This protein binds this small molecule.
Small molecule (SMILES): CC(=O)N[C@@H]1[C@@H](O)[C@H](O)[C@@H](CO)O[C@H]1O

Binding-site contacts:
Ligand atom C8 contacts residue LYS133 of chain 1.D at 4.0 Å.
Ligand atom O7 contacts residue GLN100 of chain 1.D at 3.4 Å.
Ligand atom C2 contacts residue ASN122 of chain 1.D at 2.5 Å.
Ligand atom C1 contacts residue ASN122 of chain 1.D at 1.4 Å.
Ligand atom C8 contacts residue ASN122 of chain 1.D at 4.1 Å.
Ligand atom C8 contacts residue GLN100 of chain 1.D at 3.7 Å.
Ligand atom O5 contacts residue ASN122 of chain 1.D at 2.4 Å (h-bond).
Ligand atom C7 contacts residue GLN100 of chain 1.D at 3.9 Å.
Ligand atom N2 contacts residue ASN122 of chain 1.D at 2.9 Å (h-bond).
Ligand atom C3 contacts residue ASN122 of chain 1.D at 3.8 Å.
Ligand atom C8 contacts residue PHE121 of chain 1.D at 3.6 Å (hydrophobic).
Ligand atom C8 contacts residue SER120 of chain 1.D at 3.4 Å.
Ligand atom C5 contacts residue ASN122 of chain 1.D at 3.7 Å.
Ligand atom O7 contacts residue ASN122 of chain 1.D at 4.4 Å.
Ligand atom C4 contacts residue ASN122 of chain 1.D at 4.2 Å.
Ligand atom C7 contacts residue ASN122 of chain 1.D at 3.9 Å.

Sequence of chain 1.D:
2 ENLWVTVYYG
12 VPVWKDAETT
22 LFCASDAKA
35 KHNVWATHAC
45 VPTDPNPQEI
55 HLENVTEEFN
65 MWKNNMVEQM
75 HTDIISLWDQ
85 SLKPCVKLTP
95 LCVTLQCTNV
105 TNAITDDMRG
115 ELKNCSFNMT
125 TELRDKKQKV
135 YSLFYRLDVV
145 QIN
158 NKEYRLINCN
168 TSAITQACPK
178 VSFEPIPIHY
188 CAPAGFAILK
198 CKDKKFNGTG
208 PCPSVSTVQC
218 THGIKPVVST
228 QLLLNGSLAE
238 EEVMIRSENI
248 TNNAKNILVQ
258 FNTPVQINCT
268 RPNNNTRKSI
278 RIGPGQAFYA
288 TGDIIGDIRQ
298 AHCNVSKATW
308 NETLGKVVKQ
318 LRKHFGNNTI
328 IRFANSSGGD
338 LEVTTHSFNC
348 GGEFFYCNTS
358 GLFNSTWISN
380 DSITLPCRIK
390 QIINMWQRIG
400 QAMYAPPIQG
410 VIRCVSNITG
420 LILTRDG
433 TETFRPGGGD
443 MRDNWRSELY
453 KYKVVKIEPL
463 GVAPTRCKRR